The small molecule below binds the protein below.
Small molecule (SMILES): CCCCCCO[C@@H]1O[C@H](CO)[C@H](O)[C@H](O[C@H]2O[C@H](CO)[C@H](O)[C@H](O)[C@H]2NC(C)=O)[C@H]1O[C@@H]1O[C@@H](C)[C@@H](O)[C@@H](O)[C@@H]1O

Sequence of chain 1.A:
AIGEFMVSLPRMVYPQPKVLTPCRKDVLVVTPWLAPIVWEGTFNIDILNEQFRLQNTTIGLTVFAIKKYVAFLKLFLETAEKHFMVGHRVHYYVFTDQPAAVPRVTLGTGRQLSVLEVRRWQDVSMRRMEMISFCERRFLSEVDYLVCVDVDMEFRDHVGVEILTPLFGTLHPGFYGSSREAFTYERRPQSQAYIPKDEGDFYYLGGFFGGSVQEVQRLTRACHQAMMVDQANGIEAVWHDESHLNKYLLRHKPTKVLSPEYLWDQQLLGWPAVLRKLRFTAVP

Binding-site contacts:
Ligand atom O5 contacts residue PHE179 of chain 1.A at 3.9 Å.
Ligand atom O5 contacts residue HIS176 of chain 1.A at 3.1 Å (h-bond).
Ligand atom C4 contacts residue TRP243 of chain 1.A at 3.7 Å (hydrophobic).
Ligand atom C6 contacts residue PRO177 of chain 1.A at 3.7 Å (hydrophobic).
Ligand atom O3 contacts residue LEU272 of chain 1.A at 4.1 Å.
Ligand atom C6 contacts residue TYR207 of chain 1.A at 3.9 Å (hydrophobic).
Ligand atom C5 contacts residue HIS176 of chain 1.A at 3.9 Å.
Ligand atom O1 contacts residue HIS176 of chain 1.A at 3.4 Å.
Ligand atom O5 contacts residue TRP243 of chain 1.A at 3.4 Å.
Ligand atom C6 contacts residue GLU246 of chain 1.A at 3.7 Å.
Ligand atom O4 contacts residue ASP269 of chain 1.A at 2.7 Å (salt-bridge).
Ligand atom C8 contacts residue TRP243 of chain 1.A at 3.6 Å (hydrophobic).
Ligand atom O3 contacts residue ASP269 of chain 1.A at 3.7 Å.
Ligand atom O4 contacts residue ALA286 of chain 1.A at 3.9 Å.
Ligand atom C8 contacts residue HIS244 of chain 1.A at 3.7 Å.
Ligand atom C6 contacts residue PHE179 of chain 1.A at 3.9 Å (hydrophobic).
Ligand atom C1 contacts residue TRP243 of chain 1.A at 3.6 Å (hydrophobic).
Ligand atom C6 contacts residue TRP243 of chain 1.A at 3.4 Å (hydrophobic).
Ligand atom O6 contacts residue PHE179 of chain 1.A at 3.4 Å.
Ligand atom C5 contacts residue TRP243 of chain 1.A at 3.7 Å (hydrophobic).
Ligand atom C2 contacts residue HIS176 of chain 1.A at 3.8 Å.
Ligand atom O4 contacts residue GLU246 of chain 1.A at 2.7 Å (salt-bridge).
Ligand atom C3 contacts residue ASP269 of chain 1.A at 4.1 Å.
Ligand atom O6 contacts residue TRP243 of chain 1.A at 3.3 Å (h-bond).
Ligand atom C4 contacts residue LEU272 of chain 1.A at 3.6 Å (hydrophobic).
Ligand atom C6 contacts residue THR188 of chain 1.A at 3.3 Å.
Ligand atom C7 contacts residue GLY178 of chain 1.A at 4.0 Å.
Ligand atom O4 contacts residue HIS176 of chain 1.A at 2.9 Å (h-bond).
Ligand atom O7 contacts residue GLU246 of chain 1.A at 3.2 Å.
Ligand atom O6 contacts residue THR188 of chain 1.A at 2.7 Å (h-bond).
Ligand atom C8 contacts residue HIS176 of chain 1.A at 3.9 Å.
Ligand atom C4 contacts residue GLU246 of chain 1.A at 3.6 Å.
Ligand atom C6 contacts residue HIS176 of chain 1.A at 4.0 Å.
Ligand atom C3 contacts residue TRP243 of chain 1.A at 3.9 Å (hydrophobic).
Ligand atom C4 contacts residue ASP269 of chain 1.A at 3.3 Å.
Ligand atom C1 contacts residue HIS176 of chain 1.A at 3.8 Å.
Ligand atom C6A contacts residue GLY178 of chain 1.A at 3.4 Å.
Ligand atom C4 contacts residue HIS176 of chain 1.A at 3.9 Å.
Ligand atom C3 contacts residue LEU272 of chain 1.A at 3.9 Å (hydrophobic).
Ligand atom O7 contacts residue TRP243 of chain 1.A at 3.9 Å.